Binding-site contacts:
Ligand atom O5 contacts residue TYR134 of chain 2.C at 3.9 Å.
Ligand atom C6 contacts residue TYR134 of chain 2.C at 4.5 Å (hydrophobic).
Ligand atom O3 contacts residue TYR134 of chain 2.C at 4.3 Å.
Ligand atom O7 contacts residue TYR134 of chain 2.C at 3.2 Å.
Ligand atom O4 contacts residue TYR134 of chain 2.C at 4.0 Å.
Ligand atom O6 contacts residue SER119 of chain 2.C at 3.2 Å (h-bond).
Ligand atom C4 contacts residue TYR134 of chain 2.C at 4.2 Å (hydrophobic).
Ligand atom C3 contacts residue ASN117 of chain 2.C at 3.8 Å.
Ligand atom C5 contacts residue ASN117 of chain 2.C at 3.6 Å.
Ligand atom C8 contacts residue ASP289 of chain 2.C at 3.6 Å.
Ligand atom O7 contacts residue ARG112 of chain 2.A at 3.0 Å (salt-bridge).
Ligand atom C1 contacts residue TYR134 of chain 2.C at 3.6 Å (hydrophobic).
Ligand atom C4 contacts residue ASN117 of chain 2.C at 4.2 Å.
Ligand atom O5 contacts residue ASN117 of chain 2.C at 2.3 Å (h-bond).
Ligand atom N2 contacts residue TYR134 of chain 2.C at 4.1 Å.
Ligand atom C7 contacts residue ARG112 of chain 2.A at 4.0 Å.
Ligand atom C2 contacts residue TYR134 of chain 2.C at 4.0 Å (hydrophobic).
Ligand atom C5 contacts residue TYR134 of chain 2.C at 3.8 Å (hydrophobic).
Ligand atom N2 contacts residue ASN117 of chain 2.C at 2.9 Å (h-bond).
Ligand atom C2 contacts residue ASN117 of chain 2.C at 2.5 Å.
Ligand atom C8 contacts residue TYR134 of chain 2.C at 3.8 Å (hydrophobic).
Ligand atom C7 contacts residue ASN117 of chain 2.C at 4.2 Å.
Ligand atom C7 contacts residue ASP289 of chain 2.C at 4.3 Å.
Ligand atom C3 contacts residue TYR134 of chain 2.C at 3.6 Å (hydrophobic).
Ligand atom O6 contacts residue TYR134 of chain 2.C at 3.9 Å.
Ligand atom C1 contacts residue ASN117 of chain 2.C at 1.4 Å.
Ligand atom C7 contacts residue TYR134 of chain 2.C at 4.0 Å (hydrophobic).

The protein below binds the small molecule below.
Small molecule (SMILES): CC(=O)N[C@H]1[C@H](O[C@H]2[C@H](O)[C@@H](NC(C)=O)CO[C@@H]2CO)O[C@H](CO)[C@@H](O)[C@@H]1O

Sequence of chain 2.C:
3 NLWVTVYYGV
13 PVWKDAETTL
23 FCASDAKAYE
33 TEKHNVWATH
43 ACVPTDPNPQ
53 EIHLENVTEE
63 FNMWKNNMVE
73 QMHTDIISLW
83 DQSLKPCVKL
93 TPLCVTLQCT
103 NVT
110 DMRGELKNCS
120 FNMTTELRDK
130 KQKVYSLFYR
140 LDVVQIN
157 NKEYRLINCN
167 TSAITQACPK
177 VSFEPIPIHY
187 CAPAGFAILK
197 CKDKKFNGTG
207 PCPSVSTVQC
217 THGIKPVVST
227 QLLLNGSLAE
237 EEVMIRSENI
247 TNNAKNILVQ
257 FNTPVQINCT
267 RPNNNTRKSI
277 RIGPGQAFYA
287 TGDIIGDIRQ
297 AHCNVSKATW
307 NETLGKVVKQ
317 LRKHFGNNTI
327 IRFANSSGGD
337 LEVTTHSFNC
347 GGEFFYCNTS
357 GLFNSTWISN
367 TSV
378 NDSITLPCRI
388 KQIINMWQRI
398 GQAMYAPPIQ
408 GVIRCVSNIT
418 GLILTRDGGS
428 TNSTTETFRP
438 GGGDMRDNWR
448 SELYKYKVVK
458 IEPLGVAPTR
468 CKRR

Sequence of chain 2.A:
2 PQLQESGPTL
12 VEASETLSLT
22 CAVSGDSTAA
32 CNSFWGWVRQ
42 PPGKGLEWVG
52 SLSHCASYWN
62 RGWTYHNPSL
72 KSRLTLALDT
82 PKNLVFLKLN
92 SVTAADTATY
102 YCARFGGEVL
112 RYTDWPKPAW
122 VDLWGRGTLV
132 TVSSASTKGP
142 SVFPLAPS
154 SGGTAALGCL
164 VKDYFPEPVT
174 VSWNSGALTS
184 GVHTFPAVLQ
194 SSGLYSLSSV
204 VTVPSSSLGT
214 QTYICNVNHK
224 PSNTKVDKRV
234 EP